Binding-site contacts:
Ligand atom C3 contacts residue ASN601 of chain 1.A at 3.8 Å.
Ligand atom C7 contacts residue ALA599 of chain 1.A at 3.9 Å (hydrophobic).
Ligand atom O5 contacts residue ASN601 of chain 1.A at 2.2 Å (h-bond).
Ligand atom C8 contacts residue GLU624 of chain 1.A at 3.5 Å.
Ligand atom C2 contacts residue GLU624 of chain 1.A at 3.6 Å.
Ligand atom C4 contacts residue ASN601 of chain 1.A at 4.1 Å.
Ligand atom C1 contacts residue GLU624 of chain 1.A at 3.6 Å.
Ligand atom C7 contacts residue ASN601 of chain 1.A at 3.5 Å.
Ligand atom O5 contacts residue GLU624 of chain 1.A at 3.6 Å (salt-bridge).
Ligand atom O7 contacts residue ALA599 of chain 1.A at 3.0 Å (h-bond).
Ligand atom C8 contacts residue LYS597 of chain 1.A at 4.2 Å.
Ligand atom C8 contacts residue TYR600 of chain 1.A at 4.0 Å (hydrophobic).
Ligand atom O6 contacts residue ILE576 of chain 1.A at 4.3 Å.
Ligand atom N2 contacts residue ASN601 of chain 1.A at 3.1 Å (h-bond).
Ligand atom O7 contacts residue TYR600 of chain 1.A at 3.7 Å.
Ligand atom C8 contacts residue ASN601 of chain 1.A at 3.5 Å.
Ligand atom C7 contacts residue TYR600 of chain 1.A at 4.2 Å (hydrophobic).
Ligand atom C1 contacts residue ASN601 of chain 1.A at 1.4 Å.
Ligand atom O7 contacts residue LYS597 of chain 1.A at 4.5 Å.
Ligand atom O7 contacts residue ASN601 of chain 1.A at 4.4 Å.
Ligand atom C5 contacts residue ASN601 of chain 1.A at 3.6 Å.
Ligand atom C2 contacts residue ASN601 of chain 1.A at 2.5 Å.
Ligand atom C8 contacts residue ALA599 of chain 1.A at 4.0 Å (hydrophobic).

Sequence of chain 1.A:
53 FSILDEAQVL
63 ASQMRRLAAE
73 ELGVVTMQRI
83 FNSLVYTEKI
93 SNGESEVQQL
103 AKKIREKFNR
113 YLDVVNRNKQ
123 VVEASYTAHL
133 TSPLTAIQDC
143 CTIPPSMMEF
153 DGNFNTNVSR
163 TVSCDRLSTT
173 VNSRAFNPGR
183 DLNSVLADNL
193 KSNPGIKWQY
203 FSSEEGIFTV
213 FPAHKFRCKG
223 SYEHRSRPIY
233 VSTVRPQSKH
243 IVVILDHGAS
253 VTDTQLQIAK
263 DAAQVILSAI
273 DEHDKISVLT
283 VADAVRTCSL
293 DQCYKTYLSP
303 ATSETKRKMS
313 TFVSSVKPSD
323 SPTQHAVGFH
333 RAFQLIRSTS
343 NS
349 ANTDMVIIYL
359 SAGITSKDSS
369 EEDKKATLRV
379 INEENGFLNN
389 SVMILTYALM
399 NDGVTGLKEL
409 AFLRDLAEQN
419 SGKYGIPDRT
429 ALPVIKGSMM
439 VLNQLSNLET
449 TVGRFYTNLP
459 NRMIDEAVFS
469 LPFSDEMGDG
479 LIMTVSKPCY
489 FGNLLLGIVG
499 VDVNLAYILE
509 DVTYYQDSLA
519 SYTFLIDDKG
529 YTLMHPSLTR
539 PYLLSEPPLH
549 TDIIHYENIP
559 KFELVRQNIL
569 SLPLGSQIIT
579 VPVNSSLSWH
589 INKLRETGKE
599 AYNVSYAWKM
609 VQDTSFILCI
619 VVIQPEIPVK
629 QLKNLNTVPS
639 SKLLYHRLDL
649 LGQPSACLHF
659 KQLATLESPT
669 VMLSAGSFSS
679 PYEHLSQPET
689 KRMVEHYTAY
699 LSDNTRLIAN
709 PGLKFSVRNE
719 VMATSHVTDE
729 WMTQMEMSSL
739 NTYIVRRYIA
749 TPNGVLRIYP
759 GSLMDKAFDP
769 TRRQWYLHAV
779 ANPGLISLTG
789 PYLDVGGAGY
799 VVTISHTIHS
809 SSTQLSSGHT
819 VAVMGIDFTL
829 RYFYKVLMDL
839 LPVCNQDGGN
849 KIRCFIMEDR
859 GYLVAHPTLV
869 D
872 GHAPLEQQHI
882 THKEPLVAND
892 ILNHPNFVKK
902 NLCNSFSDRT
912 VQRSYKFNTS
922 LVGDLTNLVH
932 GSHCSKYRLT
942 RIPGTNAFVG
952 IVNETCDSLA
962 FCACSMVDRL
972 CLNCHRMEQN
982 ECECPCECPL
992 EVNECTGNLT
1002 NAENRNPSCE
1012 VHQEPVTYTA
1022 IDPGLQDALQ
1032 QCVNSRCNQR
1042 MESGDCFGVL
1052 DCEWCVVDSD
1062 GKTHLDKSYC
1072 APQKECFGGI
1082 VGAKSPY

A protein and the small-molecule ligand that binds it are described below.
Small molecule (SMILES): CC(=O)N[C@@H]1[C@@H](O)[C@H](O)[C@@H](CO)O[C@H]1O